Binding-site contacts:
Ligand atom C19 contacts residue GLN103 of chain 1.B at 3.6 Å.
Ligand atom C20 contacts residue TYR195 of chain 1.B at 3.9 Å (hydrophobic).
Ligand atom C9 contacts residue ARG144 of chain 1.B at 4.1 Å.
Ligand atom C16 contacts residue PHE147 of chain 1.B at 4.1 Å (hydrophobic).
Ligand atom C20 contacts residue CYS314 of chain 1.B at 3.9 Å (hydrophobic).
Ligand atom C13 contacts residue CYS196 of chain 1.B at 4.0 Å (hydrophobic).
Ligand atom C20 contacts residue TRP243 of chain 1.B at 3.8 Å (hydrophobic).
Ligand atom C6 contacts residue TRP244 of chain 1.B at 3.9 Å (hydrophobic).
Ligand atom C19 contacts residue PHE147 of chain 1.B at 4.0 Å (hydrophobic).
Ligand atom C7 contacts residue GLY192 of chain 1.B at 3.5 Å.
Ligand atom C12 contacts residue CYS196 of chain 1.B at 3.7 Å (hydrophobic).
Ligand atom C1 contacts residue TYR241 of chain 1.B at 4.0 Å (hydrophobic).
Ligand atom C18 contacts residue TYR195 of chain 1.B at 3.9 Å (hydrophobic).
Ligand atom C4 contacts residue CYS240 of chain 1.B at 3.0 Å (hydrophobic).
Ligand atom C7 contacts residue TRP244 of chain 1.B at 3.7 Å (hydrophobic).
Ligand atom C4 contacts residue TYR241 of chain 1.B at 3.6 Å (hydrophobic).
Ligand atom C4 contacts residue TRP244 of chain 1.B at 3.8 Å (hydrophobic).
Ligand atom C10 contacts residue GLY192 of chain 1.B at 3.5 Å.
Ligand atom C6 contacts residue GLY192 of chain 1.B at 4.0 Å.
Ligand atom C6 contacts residue HIS190 of chain 1.B at 3.8 Å.
Ligand atom C17 contacts residue TYR195 of chain 1.B at 4.1 Å (hydrophobic).
Ligand atom C20 contacts residue PHE293 of chain 1.B at 3.8 Å (hydrophobic).
Ligand atom C1 contacts residue HIS190 of chain 1.B at 4.1 Å.
Ligand atom C10 contacts residue TRP244 of chain 1.B at 4.1 Å (hydrophobic).
Ligand atom C4 contacts residue ZN1 of chain 1.C at 3.6 Å.
Ligand atom C12 contacts residue TRP244 of chain 1.B at 3.9 Å (hydrophobic).
Ligand atom C3 contacts residue TYR241 of chain 1.B at 3.6 Å (hydrophobic).
Ligand atom C19 contacts residue TYR51 of chain 1.B at 3.8 Å (hydrophobic).
Ligand atom C17 contacts residue TRP244 of chain 1.B at 4.1 Å (hydrophobic).
Ligand atom C11 contacts residue ARG144 of chain 1.B at 4.1 Å.
Ligand atom C4 contacts residue HIS3 of chain 1.A at 3.6 Å.
Ligand atom C9 contacts residue GLN193 of chain 1.B at 3.9 Å.
Ligand atom C19 contacts residue TYR195 of chain 1.B at 3.8 Å (hydrophobic).
Ligand atom C2 contacts residue TYR241 of chain 1.B at 3.3 Å (hydrophobic).
Ligand atom C15 contacts residue CYS196 of chain 1.B at 4.0 Å (hydrophobic).
Ligand atom C8 contacts residue GLY192 of chain 1.B at 3.5 Å.
Ligand atom C14 contacts residue LEU96 of chain 1.B at 3.4 Å (hydrophobic).
Ligand atom C11 contacts residue TRP244 of chain 1.B at 4.0 Å (hydrophobic).
Ligand atom C20 contacts residue TRP244 of chain 1.B at 3.8 Å (hydrophobic).
Ligand atom C15 contacts residue PHE147 of chain 1.B at 3.8 Å (hydrophobic).

The small molecule below binds the protein below.
Small molecule (SMILES): C/C=C(\C)CC/C=C(\C)CC/C=C(\C)CCC=C(C)C

Sequence of chain 1.A:
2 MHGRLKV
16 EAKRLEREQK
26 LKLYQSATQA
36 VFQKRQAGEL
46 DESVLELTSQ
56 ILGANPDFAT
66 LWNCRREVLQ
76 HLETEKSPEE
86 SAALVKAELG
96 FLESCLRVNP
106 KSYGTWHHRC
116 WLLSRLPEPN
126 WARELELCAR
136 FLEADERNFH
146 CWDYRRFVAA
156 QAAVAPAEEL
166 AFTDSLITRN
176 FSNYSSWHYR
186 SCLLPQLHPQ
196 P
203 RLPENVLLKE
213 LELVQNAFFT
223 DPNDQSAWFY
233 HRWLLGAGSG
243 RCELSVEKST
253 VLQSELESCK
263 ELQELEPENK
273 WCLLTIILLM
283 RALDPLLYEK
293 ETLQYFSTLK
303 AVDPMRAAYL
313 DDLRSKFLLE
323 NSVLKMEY

Sequence of chain 1.B:
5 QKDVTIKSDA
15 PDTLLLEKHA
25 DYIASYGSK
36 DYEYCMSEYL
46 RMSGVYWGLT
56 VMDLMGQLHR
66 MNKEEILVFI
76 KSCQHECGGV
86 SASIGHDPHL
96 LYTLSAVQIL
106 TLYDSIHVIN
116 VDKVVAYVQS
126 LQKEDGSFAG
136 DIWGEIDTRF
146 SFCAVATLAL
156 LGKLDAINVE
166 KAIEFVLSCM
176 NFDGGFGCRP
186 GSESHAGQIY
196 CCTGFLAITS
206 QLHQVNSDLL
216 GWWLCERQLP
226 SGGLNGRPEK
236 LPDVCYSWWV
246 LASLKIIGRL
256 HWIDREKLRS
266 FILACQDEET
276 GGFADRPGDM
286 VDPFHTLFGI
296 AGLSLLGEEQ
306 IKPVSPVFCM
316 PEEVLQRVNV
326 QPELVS